This small molecule binds to this protein.
Small molecule (SMILES): CC(=O)N[C@@H]1[C@@H](O)[C@H](O)[C@@H](CO)O[C@H]1O

Sequence of chain 1.F:
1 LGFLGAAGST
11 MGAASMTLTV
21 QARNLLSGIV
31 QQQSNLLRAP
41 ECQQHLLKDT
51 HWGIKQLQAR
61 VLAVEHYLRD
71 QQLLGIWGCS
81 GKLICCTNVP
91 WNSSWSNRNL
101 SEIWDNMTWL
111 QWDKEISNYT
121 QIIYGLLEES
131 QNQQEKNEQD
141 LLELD

Binding-site contacts:
Ligand atom C8 contacts residue SER9 of chain 1.F at 3.6 Å.
Ligand atom C4 contacts residue ASN90 of chain 1.E at 4.3 Å.
Ligand atom C3 contacts residue GLU89 of chain 1.E at 4.1 Å.
Ligand atom C3 contacts residue ASN90 of chain 1.E at 3.9 Å.
Ligand atom C5 contacts residue ASN90 of chain 1.E at 3.8 Å.
Ligand atom C7 contacts residue GLU89 of chain 1.E at 4.2 Å.
Ligand atom O7 contacts residue THR10 of chain 1.F at 4.5 Å.
Ligand atom C2 contacts residue ASN90 of chain 1.E at 2.5 Å.
Ligand atom C7 contacts residue ASN90 of chain 1.E at 3.5 Å.
Ligand atom C1 contacts residue ASN90 of chain 1.E at 1.5 Å.
Ligand atom N2 contacts residue GLU89 of chain 1.E at 3.5 Å (salt-bridge).
Ligand atom C8 contacts residue GLU89 of chain 1.E at 3.7 Å.
Ligand atom C7 contacts residue SER9 of chain 1.F at 4.2 Å.
Ligand atom O7 contacts residue SER9 of chain 1.F at 3.5 Å.
Ligand atom O7 contacts residue GLY8 of chain 1.F at 3.2 Å (h-bond).
Ligand atom N2 contacts residue ASN90 of chain 1.E at 2.8 Å (h-bond).
Ligand atom C2 contacts residue GLU89 of chain 1.E at 4.1 Å.
Ligand atom O5 contacts residue ASN90 of chain 1.E at 2.5 Å (h-bond).
Ligand atom C1 contacts residue GLU89 of chain 1.E at 4.3 Å.
Ligand atom C7 contacts residue GLY8 of chain 1.F at 3.7 Å.
Ligand atom O7 contacts residue ASN90 of chain 1.E at 3.9 Å.
Ligand atom C8 contacts residue GLY8 of chain 1.F at 3.8 Å.

Sequence of chain 1.E:
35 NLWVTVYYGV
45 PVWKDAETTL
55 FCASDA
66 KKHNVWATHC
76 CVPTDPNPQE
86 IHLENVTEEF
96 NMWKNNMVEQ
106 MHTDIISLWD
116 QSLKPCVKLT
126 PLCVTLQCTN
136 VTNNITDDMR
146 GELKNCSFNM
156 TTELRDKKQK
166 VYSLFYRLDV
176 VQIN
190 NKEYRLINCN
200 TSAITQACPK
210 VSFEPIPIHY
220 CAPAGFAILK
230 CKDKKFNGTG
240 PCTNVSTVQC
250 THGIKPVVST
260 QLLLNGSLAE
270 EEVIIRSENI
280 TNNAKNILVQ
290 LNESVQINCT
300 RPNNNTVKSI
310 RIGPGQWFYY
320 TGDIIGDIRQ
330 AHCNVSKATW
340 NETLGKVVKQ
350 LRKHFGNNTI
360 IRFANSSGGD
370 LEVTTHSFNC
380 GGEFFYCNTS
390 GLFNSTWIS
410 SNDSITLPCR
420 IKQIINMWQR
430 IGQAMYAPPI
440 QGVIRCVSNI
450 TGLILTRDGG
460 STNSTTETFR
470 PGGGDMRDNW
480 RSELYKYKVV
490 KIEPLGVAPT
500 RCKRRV